Sequence of chain 1.E:
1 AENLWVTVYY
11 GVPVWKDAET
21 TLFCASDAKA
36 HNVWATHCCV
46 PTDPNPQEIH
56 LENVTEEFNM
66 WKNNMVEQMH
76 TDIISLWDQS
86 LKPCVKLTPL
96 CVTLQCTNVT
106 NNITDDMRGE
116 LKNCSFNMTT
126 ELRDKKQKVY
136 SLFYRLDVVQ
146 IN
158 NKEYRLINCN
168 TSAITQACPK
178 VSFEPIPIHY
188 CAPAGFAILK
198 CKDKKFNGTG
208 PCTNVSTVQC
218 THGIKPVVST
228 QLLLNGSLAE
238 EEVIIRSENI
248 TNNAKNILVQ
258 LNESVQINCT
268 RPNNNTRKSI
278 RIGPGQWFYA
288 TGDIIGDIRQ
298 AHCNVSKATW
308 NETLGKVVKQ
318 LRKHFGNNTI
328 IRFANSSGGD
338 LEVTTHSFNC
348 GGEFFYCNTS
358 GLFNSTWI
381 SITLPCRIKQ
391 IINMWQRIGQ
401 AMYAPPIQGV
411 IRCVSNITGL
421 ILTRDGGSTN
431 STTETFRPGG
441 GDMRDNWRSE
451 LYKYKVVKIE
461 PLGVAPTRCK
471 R

This small molecule binds to this protein.
Small molecule (SMILES): CC(=O)N[C@H]1[C@H](O[C@H]2[C@H](O)[C@@H](NC(C)=O)CO[C@@H]2CO)O[C@H](CO)[C@@H](O[C@@H]2O[C@H](CO[C@H]3O[C@H](CO)[C@@H](O)[C@H](O)[C@@H]3O)[C@@H](O)[C@H](O[C@H]3O[C@H](CO)[C@@H](O)[C@H](O)[C@@H]3O[C@H]3O[C@H](CO)[C@@H](O)[C@H](O)[C@@H]3O)[C@@H]2O)[C@@H]1O

Binding-site contacts:
Ligand atom C1 contacts residue ASN232 of chain 1.E at 1.5 Å.
Ligand atom O6 contacts residue LYS222 of chain 1.E at 4.3 Å.
Ligand atom O5 contacts residue GLU181 of chain 1.E at 4.1 Å.
Ligand atom C6 contacts residue NAG1 of chain 1.CB at 4.1 Å.
Ligand atom C4 contacts residue ASN232 of chain 1.E at 4.2 Å.
Ligand atom C1 contacts residue VAL414 of chain 1.E at 4.0 Å (hydrophobic).
Ligand atom O4 contacts residue VAL414 of chain 1.E at 3.6 Å.
Ligand atom O6 contacts residue GLY348 of chain 1.E at 3.7 Å.
Ligand atom C7 contacts residue VAL414 of chain 1.E at 4.2 Å (hydrophobic).
Ligand atom C7 contacts residue ASN232 of chain 1.E at 3.6 Å.
Ligand atom C1 contacts residue SER415 of chain 1.E at 4.1 Å.
Ligand atom C8 contacts residue PRO182 of chain 1.E at 3.9 Å (hydrophobic).
Ligand atom O6 contacts residue SER179 of chain 1.E at 4.0 Å.
Ligand atom C5 contacts residue VAL414 of chain 1.E at 3.5 Å (hydrophobic).
Ligand atom C5 contacts residue NAG1 of chain 1.CB at 4.0 Å.
Ligand atom O6 contacts residue GLN408 of chain 1.E at 4.1 Å.
Ligand atom C6 contacts residue GLU181 of chain 1.E at 3.8 Å.
Ligand atom O5 contacts residue VAL414 of chain 1.E at 4.2 Å.
Ligand atom C3 contacts residue ASN232 of chain 1.E at 3.8 Å.
Ligand atom O5 contacts residue ASN232 of chain 1.E at 2.4 Å (h-bond).
Ligand atom C5 contacts residue GLU181 of chain 1.E at 3.5 Å.
Ligand atom O5 contacts residue NAG1 of chain 1.CB at 3.3 Å.
Ligand atom N2 contacts residue ASN232 of chain 1.E at 2.9 Å (h-bond).
Ligand atom C8 contacts residue ASN232 of chain 1.E at 4.0 Å.
Ligand atom O7 contacts residue VAL224 of chain 1.E at 3.9 Å.
Ligand atom O7 contacts residue PHE345 of chain 1.E at 4.1 Å.
Ligand atom C4 contacts residue VAL414 of chain 1.E at 3.8 Å (hydrophobic).
Ligand atom C1 contacts residue NAG1 of chain 1.CB at 3.8 Å.
Ligand atom C8 contacts residue VAL224 of chain 1.E at 4.0 Å (hydrophobic).
Ligand atom C8 contacts residue VAL414 of chain 1.E at 4.0 Å (hydrophobic).
Ligand atom C2 contacts residue ASN232 of chain 1.E at 2.5 Å.
Ligand atom O7 contacts residue LEU231 of chain 1.E at 3.7 Å.
Ligand atom C3 contacts residue VAL414 of chain 1.E at 3.5 Å (hydrophobic).
Ligand atom N2 contacts residue SER415 of chain 1.E at 3.8 Å.
Ligand atom O6 contacts residue CYS347 of chain 1.E at 4.2 Å.
Ligand atom O3 contacts residue CYS347 of chain 1.E at 4.2 Å.
Ligand atom C5 contacts residue ASN232 of chain 1.E at 3.7 Å.
Ligand atom C7 contacts residue VAL224 of chain 1.E at 4.2 Å (hydrophobic).
Ligand atom O7 contacts residue VAL414 of chain 1.E at 3.8 Å.
Ligand atom O7 contacts residue ASN346 of chain 1.E at 4.1 Å.